Sequence of chain 1.A:
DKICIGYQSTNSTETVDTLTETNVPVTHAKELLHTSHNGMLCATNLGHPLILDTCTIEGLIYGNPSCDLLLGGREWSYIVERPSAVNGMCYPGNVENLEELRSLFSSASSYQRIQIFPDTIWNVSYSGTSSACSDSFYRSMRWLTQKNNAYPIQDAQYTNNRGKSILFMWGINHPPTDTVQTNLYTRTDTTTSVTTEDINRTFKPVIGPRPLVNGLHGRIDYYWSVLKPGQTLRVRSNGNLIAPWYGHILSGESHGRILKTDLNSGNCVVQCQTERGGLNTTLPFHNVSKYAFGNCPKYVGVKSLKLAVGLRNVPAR

Binding-site contacts:
Ligand atom O3 contacts residue VAL269 of chain 1.A at 4.4 Å.
Ligand atom C4 contacts residue ASN280 of chain 1.A at 4.2 Å.
Ligand atom C8 contacts residue ASN45 of chain 1.A at 3.6 Å.
Ligand atom C5 contacts residue VAL269 of chain 1.A at 3.9 Å (hydrophobic).
Ligand atom C7 contacts residue ASN280 of chain 1.A at 3.6 Å.
Ligand atom O7 contacts residue ASN45 of chain 1.A at 3.5 Å (h-bond).
Ligand atom O5 contacts residue ASN280 of chain 1.A at 2.4 Å (h-bond).
Ligand atom C3 contacts residue VAL269 of chain 1.A at 3.4 Å (hydrophobic).
Ligand atom C5 contacts residue ASN280 of chain 1.A at 3.7 Å.
Ligand atom C2 contacts residue VAL269 of chain 1.A at 3.7 Å (hydrophobic).
Ligand atom O6 contacts residue GLN271 of chain 1.A at 4.0 Å.
Ligand atom C1 contacts residue VAL270 of chain 1.A at 4.2 Å (hydrophobic).
Ligand atom O5 contacts residue VAL269 of chain 1.A at 4.3 Å.
Ligand atom N2 contacts residue ASN280 of chain 1.A at 2.9 Å (h-bond).
Ligand atom C1 contacts residue GLN271 of chain 1.A at 4.4 Å.
Ligand atom O7 contacts residue ASN280 of chain 1.A at 4.4 Å.
Ligand atom O4 contacts residue VAL269 of chain 1.A at 3.9 Å.
Ligand atom O7 contacts residue VAL269 of chain 1.A at 3.9 Å.
Ligand atom N2 contacts residue VAL269 of chain 1.A at 3.5 Å (h-bond).
Ligand atom C2 contacts residue ASN280 of chain 1.A at 2.4 Å.
Ligand atom C1 contacts residue VAL269 of chain 1.A at 3.6 Å (hydrophobic).
Ligand atom C1 contacts residue ASN280 of chain 1.A at 1.4 Å.
Ligand atom C8 contacts residue ASN280 of chain 1.A at 4.1 Å.
Ligand atom C4 contacts residue VAL269 of chain 1.A at 4.1 Å (hydrophobic).
Ligand atom O5 contacts residue GLN271 of chain 1.A at 4.1 Å.
Ligand atom C3 contacts residue ASN280 of chain 1.A at 3.8 Å.
Ligand atom C7 contacts residue ASN45 of chain 1.A at 4.0 Å.

The protein below binds the small molecule below.
Small molecule (SMILES): CC(=O)N[C@H]1[C@H](OC[C@H]2OC[C@H](NC(C)=O)[C@@H](O)[C@@H]2O[C@@H]2O[C@H](CO)[C@@H](O)[C@H](O)[C@H]2NC(C)=O)O[C@H](CO)[C@@H](O)[C@@H]1O